The protein below binds the small molecule below.
Small molecule (SMILES): CC(=O)N[C@H]1[C@H](O[C@H]2[C@H](O)[C@@H](NC(C)=O)CO[C@@H]2CO)O[C@H](CO)[C@@H](O)[C@@H]1O

Binding-site contacts:
Ligand atom C6 contacts residue ASN701 of chain 1.A at 4.2 Å.
Ligand atom C7 contacts residue LEU906 of chain 1.A at 3.8 Å (hydrophobic).
Ligand atom C8 contacts residue LEU906 of chain 1.A at 3.7 Å (hydrophobic).
Ligand atom C3 contacts residue ASN701 of chain 1.A at 3.9 Å.
Ligand atom C1 contacts residue ASN701 of chain 1.A at 1.4 Å.
Ligand atom C2 contacts residue ASN701 of chain 1.A at 2.7 Å.
Ligand atom O5 contacts residue GLN1055 of chain 1.A at 4.5 Å.
Ligand atom N2 contacts residue LEU906 of chain 1.A at 4.1 Å.
Ligand atom C4 contacts residue ASN701 of chain 1.A at 4.1 Å.
Ligand atom O6 contacts residue LEU906 of chain 1.A at 4.2 Å.
Ligand atom C5 contacts residue LEU906 of chain 1.A at 4.3 Å (hydrophobic).
Ligand atom C5 contacts residue ASN701 of chain 1.A at 3.3 Å.
Ligand atom N2 contacts residue ASN701 of chain 1.A at 3.3 Å (h-bond).
Ligand atom N2 contacts residue THR700 of chain 1.A at 4.5 Å.
Ligand atom O5 contacts residue ASN701 of chain 1.A at 1.9 Å (h-bond).
Ligand atom O7 contacts residue LEU906 of chain 1.A at 4.3 Å.

Sequence of chain 1.A:
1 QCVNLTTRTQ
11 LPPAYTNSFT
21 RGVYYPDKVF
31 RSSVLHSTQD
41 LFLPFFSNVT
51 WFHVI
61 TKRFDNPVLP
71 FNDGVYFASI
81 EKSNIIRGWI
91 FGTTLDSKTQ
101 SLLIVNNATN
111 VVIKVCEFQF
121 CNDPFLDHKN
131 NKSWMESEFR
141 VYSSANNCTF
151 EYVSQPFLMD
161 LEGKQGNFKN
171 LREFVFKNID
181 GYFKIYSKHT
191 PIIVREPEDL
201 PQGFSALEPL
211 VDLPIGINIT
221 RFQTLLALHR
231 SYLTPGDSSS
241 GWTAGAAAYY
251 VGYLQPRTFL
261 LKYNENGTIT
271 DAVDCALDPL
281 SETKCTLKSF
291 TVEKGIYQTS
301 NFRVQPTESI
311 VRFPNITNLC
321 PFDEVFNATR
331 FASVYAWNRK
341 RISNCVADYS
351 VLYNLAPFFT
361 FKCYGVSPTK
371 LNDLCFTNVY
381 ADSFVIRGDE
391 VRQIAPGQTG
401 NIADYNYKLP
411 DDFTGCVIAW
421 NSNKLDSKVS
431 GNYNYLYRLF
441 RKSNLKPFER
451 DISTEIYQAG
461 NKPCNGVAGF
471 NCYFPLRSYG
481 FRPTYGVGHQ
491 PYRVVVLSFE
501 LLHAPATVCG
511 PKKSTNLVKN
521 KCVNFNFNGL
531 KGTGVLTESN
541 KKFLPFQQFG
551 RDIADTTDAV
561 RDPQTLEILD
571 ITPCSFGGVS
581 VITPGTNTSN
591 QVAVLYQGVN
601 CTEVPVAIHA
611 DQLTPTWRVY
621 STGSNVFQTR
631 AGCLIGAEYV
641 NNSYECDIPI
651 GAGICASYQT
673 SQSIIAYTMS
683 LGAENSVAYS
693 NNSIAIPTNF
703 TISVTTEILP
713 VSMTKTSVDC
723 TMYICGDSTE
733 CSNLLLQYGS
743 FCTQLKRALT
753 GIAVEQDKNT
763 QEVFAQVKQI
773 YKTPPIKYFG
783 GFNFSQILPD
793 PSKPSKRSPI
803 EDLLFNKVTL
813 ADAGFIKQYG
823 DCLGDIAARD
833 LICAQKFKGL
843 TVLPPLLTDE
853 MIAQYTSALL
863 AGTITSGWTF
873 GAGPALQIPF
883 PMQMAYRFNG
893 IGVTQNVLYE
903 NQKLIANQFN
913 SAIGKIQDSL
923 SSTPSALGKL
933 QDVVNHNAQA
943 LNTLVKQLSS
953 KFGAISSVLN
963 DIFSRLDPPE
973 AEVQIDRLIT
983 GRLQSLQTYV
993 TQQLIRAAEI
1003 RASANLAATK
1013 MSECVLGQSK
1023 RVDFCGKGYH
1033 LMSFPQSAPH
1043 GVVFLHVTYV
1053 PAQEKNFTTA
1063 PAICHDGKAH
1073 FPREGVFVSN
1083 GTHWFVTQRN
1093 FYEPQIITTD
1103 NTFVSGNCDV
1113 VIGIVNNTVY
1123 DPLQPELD